Sequence of chain 1.A:
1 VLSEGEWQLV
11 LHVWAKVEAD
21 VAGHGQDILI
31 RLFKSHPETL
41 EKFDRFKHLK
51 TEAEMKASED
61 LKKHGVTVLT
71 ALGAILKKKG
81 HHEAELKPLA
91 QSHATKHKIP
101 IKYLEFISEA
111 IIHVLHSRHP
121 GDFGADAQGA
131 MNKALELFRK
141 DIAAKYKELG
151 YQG

Binding-site contacts:
Ligand atom C2 contacts residue HIS64 of chain 1.A at 3.6 Å.
Ligand atom C3 contacts residue VAL68 of chain 1.A at 4.0 Å (hydrophobic).
Ligand atom N contacts residue VAL68 of chain 1.A at 3.1 Å.
Ligand atom C1 contacts residue PHE43 of chain 1.A at 3.3 Å (hydrophobic).
Ligand atom C contacts residue PHE43 of chain 1.A at 4.2 Å (hydrophobic).
Ligand atom C3 contacts residue HEM1 of chain 1.C at 3.7 Å.
Ligand atom C contacts residue HIS93 of chain 1.A at 4.0 Å.
Ligand atom C3 contacts residue HIS64 of chain 1.A at 3.5 Å.
Ligand atom N contacts residue HEM1 of chain 1.C at 3.1 Å.
Ligand atom C1 contacts residue VAL68 of chain 1.A at 3.9 Å (hydrophobic).
Ligand atom C2 contacts residue VAL68 of chain 1.A at 3.6 Å (hydrophobic).
Ligand atom N contacts residue PHE43 of chain 1.A at 3.7 Å.
Ligand atom C contacts residue HEM1 of chain 1.C at 1.9 Å.
Ligand atom C3 contacts residue THR67 of chain 1.A at 3.8 Å.
Ligand atom C2 contacts residue HEM1 of chain 1.C at 4.3 Å.
Ligand atom C2 contacts residue PHE43 of chain 1.A at 4.0 Å (hydrophobic).
Ligand atom C1 contacts residue HEM1 of chain 1.C at 3.1 Å.
Ligand atom C contacts residue VAL68 of chain 1.A at 3.5 Å (hydrophobic).

A protein and the small-molecule ligand that binds it are described below.
Small molecule (SMILES): [C-]#[N+]CCC